Binding-site contacts:
Ligand atom CG contacts residue VAL1 of chain 1.G at 4.1 Å (hydrophobic).
Ligand atom CB contacts residue LEU202 of chain 1.A at 3.7 Å (hydrophobic).
Ligand atom N contacts residue ASN112 of chain 1.A at 3.3 Å (h-bond).
Ligand atom N contacts residue ARG203 of chain 1.A at 4.4 Å.
Ligand atom O contacts residue VAL1 of chain 1.G at 3.9 Å.
Ligand atom C contacts residue HIS231 of chain 1.A at 3.6 Å.
Ligand atom CG contacts residue ASN111 of chain 1.A at 4.3 Å.
Ligand atom OXT contacts residue HIS231 of chain 1.A at 3.5 Å (h-bond).
Ligand atom CB contacts residue ARG203 of chain 1.A at 4.2 Å.
Ligand atom C contacts residue VAL1 of chain 1.G at 3.6 Å (hydrophobic).
Ligand atom CD contacts residue PHE130 of chain 1.A at 3.8 Å (hydrophobic).
Ligand atom OXT contacts residue ASP226 of chain 1.A at 4.4 Å.
Ligand atom N contacts residue HIS231 of chain 1.A at 3.9 Å.
Ligand atom CA contacts residue VAL1 of chain 1.G at 2.5 Å (hydrophobic).
Ligand atom CD contacts residue LEU202 of chain 1.A at 3.7 Å (hydrophobic).
Ligand atom CA contacts residue ARG203 of chain 1.A at 4.0 Å.
Ligand atom CG contacts residue ASN112 of chain 1.A at 3.6 Å.
Ligand atom CA contacts residue ASN112 of chain 1.A at 4.3 Å.
Ligand atom O contacts residue ASN112 of chain 1.A at 2.9 Å (h-bond).
Ligand atom CA contacts residue HIS231 of chain 1.A at 3.7 Å.
Ligand atom CE contacts residue LEU202 of chain 1.A at 3.8 Å (hydrophobic).
Ligand atom CD contacts residue ASN111 of chain 1.A at 4.1 Å.
Ligand atom CG contacts residue LEU202 of chain 1.A at 4.3 Å (hydrophobic).
Ligand atom CB contacts residue VAL1 of chain 1.G at 3.3 Å (hydrophobic).
Ligand atom N contacts residue VAL1 of chain 1.G at 1.3 Å.
Ligand atom O contacts residue HIS231 of chain 1.A at 3.8 Å.
Ligand atom NZ contacts residue LEU202 of chain 1.A at 3.5 Å.
Ligand atom C contacts residue ASN112 of chain 1.A at 3.8 Å.

Sequence of chain 1.A:
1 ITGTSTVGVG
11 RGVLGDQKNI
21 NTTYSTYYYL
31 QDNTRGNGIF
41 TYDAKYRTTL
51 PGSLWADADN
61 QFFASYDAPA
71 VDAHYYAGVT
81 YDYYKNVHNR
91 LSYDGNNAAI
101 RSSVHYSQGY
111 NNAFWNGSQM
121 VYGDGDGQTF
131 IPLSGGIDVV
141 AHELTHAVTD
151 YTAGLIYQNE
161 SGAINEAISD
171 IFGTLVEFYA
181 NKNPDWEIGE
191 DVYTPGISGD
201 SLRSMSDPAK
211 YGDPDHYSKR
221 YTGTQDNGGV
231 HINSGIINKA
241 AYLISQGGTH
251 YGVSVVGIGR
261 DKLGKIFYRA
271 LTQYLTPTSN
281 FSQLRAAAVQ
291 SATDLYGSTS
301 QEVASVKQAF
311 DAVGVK

A small-molecule ligand and the protein it binds are described below.
Small molecule (SMILES): N[C@@H](CCCC[NH3+])C(=O)O